Sequence of chain 13.E:
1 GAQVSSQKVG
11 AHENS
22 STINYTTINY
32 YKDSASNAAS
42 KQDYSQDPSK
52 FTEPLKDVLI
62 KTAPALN

Binding-site contacts:
Ligand atom OG contacts residue GLN3 of chain 13.E at 3.3 Å (h-bond).
Ligand atom C contacts residue VAL4 of chain 13.E at 3.6 Å (hydrophobic).
Ligand atom CA contacts residue ALA2 of chain 13.E at 4.0 Å (hydrophobic).
Ligand atom C contacts residue GLN3 of chain 13.E at 3.9 Å.
Ligand atom C contacts residue ALA2 of chain 13.E at 4.3 Å (hydrophobic).
Ligand atom CA contacts residue VAL4 of chain 13.E at 4.0 Å (hydrophobic).
Ligand atom CB contacts residue GLN3 of chain 13.E at 4.4 Å.
Ligand atom O contacts residue VAL4 of chain 13.E at 2.9 Å (h-bond).
Ligand atom CG2 contacts residue GLN3 of chain 13.E at 3.4 Å.
Ligand atom CG2 contacts residue SER5 of chain 13.E at 3.7 Å.
Ligand atom O contacts residue VAL4 of chain 13.E at 3.8 Å.
Ligand atom OE2 contacts residue VAL4 of chain 13.E at 3.6 Å.
Ligand atom CA contacts residue VAL4 of chain 13.E at 3.5 Å (hydrophobic).
Ligand atom CB contacts residue GLN3 of chain 13.E at 3.4 Å.
Ligand atom O contacts residue SER5 of chain 13.E at 3.8 Å.
Ligand atom CB contacts residue ALA2 of chain 13.E at 4.3 Å (hydrophobic).
Ligand atom CD contacts residue VAL4 of chain 13.E at 3.8 Å (hydrophobic).
Ligand atom OE1 contacts residue ASN25 of chain 13.E at 4.4 Å.
Ligand atom CB contacts residue ALA2 of chain 13.E at 3.4 Å (hydrophobic).
Ligand atom O contacts residue GLN3 of chain 13.E at 3.1 Å (h-bond).
Ligand atom CG2 contacts residue ALA2 of chain 13.E at 4.0 Å (hydrophobic).
Ligand atom CB contacts residue VAL4 of chain 13.E at 4.5 Å (hydrophobic).
Ligand atom C contacts residue ALA2 of chain 13.E at 3.7 Å (hydrophobic).
Ligand atom CB contacts residue VAL4 of chain 13.E at 4.3 Å (hydrophobic).
Ligand atom CG2 contacts residue VAL4 of chain 13.E at 3.8 Å (hydrophobic).
Ligand atom C contacts residue VAL4 of chain 13.E at 4.0 Å (hydrophobic).
Ligand atom N contacts residue VAL4 of chain 13.E at 3.0 Å (h-bond).
Ligand atom CA contacts residue GLN3 of chain 13.E at 4.2 Å.
Ligand atom CA contacts residue ALA2 of chain 13.E at 3.5 Å (hydrophobic).
Ligand atom N contacts residue ALA2 of chain 13.E at 3.0 Å (h-bond).
Ligand atom CG1 contacts residue GLN3 of chain 13.E at 4.1 Å.
Ligand atom O contacts residue SER6 of chain 13.E at 4.1 Å.
Ligand atom O contacts residue ALA2 of chain 13.E at 3.9 Å.
Ligand atom C contacts residue VAL4 of chain 13.E at 4.2 Å (hydrophobic).
Ligand atom OE1 contacts residue VAL4 of chain 13.E at 3.5 Å.

This small molecule binds to this protein.
Small molecule (SMILES): CC[C@H](C)[C@H](N)C(=O)N[C@@H](CO)C(=O)N[C@@H](CCC(=O)O)C(=O)N[C@H](C=O)C(C)C